Sequence of chain 3.A:
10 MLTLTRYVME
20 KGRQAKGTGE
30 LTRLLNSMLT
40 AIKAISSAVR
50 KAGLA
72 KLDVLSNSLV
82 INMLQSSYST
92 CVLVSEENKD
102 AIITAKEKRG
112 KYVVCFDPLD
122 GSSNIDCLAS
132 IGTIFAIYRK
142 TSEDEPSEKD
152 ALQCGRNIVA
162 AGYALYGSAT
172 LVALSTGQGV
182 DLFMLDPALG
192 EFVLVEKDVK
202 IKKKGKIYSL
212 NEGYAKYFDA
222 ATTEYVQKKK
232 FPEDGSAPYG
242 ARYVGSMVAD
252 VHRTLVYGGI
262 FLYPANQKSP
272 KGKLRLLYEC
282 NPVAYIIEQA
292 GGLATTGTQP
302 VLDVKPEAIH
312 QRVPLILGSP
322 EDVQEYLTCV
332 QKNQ

Binding-site contacts:
Ligand atom C5 contacts residue LYS274 of chain 3.A at 3.9 Å.
Ligand atom O2 contacts residue PO41 of chain 3.C at 3.0 Å (h-bond).
Ligand atom C4 contacts residue MET248 of chain 3.A at 3.5 Å (hydrophobic).
Ligand atom O3P contacts residue ASN212 of chain 3.A at 4.0 Å.
Ligand atom O3 contacts residue ASP121 of chain 3.A at 2.7 Å (salt-bridge).
Ligand atom C1 contacts residue ASP121 of chain 3.A at 3.4 Å.
Ligand atom C6 contacts residue LYS274 of chain 3.A at 3.9 Å.
Ligand atom P contacts residue TYR244 of chain 3.A at 3.8 Å.
Ligand atom P contacts residue ASN212 of chain 3.A at 3.7 Å.
Ligand atom P contacts residue ARG243 of chain 4.A at 3.9 Å.
Ligand atom C3 contacts residue MET248 of chain 3.A at 3.5 Å (hydrophobic).
Ligand atom O3P contacts residue TYR264 of chain 3.A at 2.7 Å (h-bond).
Ligand atom O2P contacts residue ARG243 of chain 4.A at 2.8 Å (salt-bridge).
Ligand atom O1 contacts residue LYS274 of chain 3.A at 3.5 Å.
Ligand atom O3P contacts residue TYR215 of chain 3.A at 3.5 Å.
Ligand atom C1 contacts residue PO41 of chain 3.C at 3.0 Å.
Ligand atom C6 contacts residue TYR244 of chain 3.A at 3.7 Å (hydrophobic).
Ligand atom C2 contacts residue PO41 of chain 3.C at 3.9 Å.
Ligand atom O1P contacts residue ASN212 of chain 3.A at 2.9 Å (h-bond).
Ligand atom O3P contacts residue LYS274 of chain 3.A at 3.9 Å.
Ligand atom O1 contacts residue LEU275 of chain 3.A at 3.8 Å.
Ligand atom O6 contacts residue LYS274 of chain 3.A at 3.1 Å (salt-bridge).
Ligand atom C4 contacts residue GLY246 of chain 3.A at 3.4 Å.
Ligand atom O1P contacts residue TYR264 of chain 3.A at 3.8 Å.
Ligand atom O3 contacts residue MET248 of chain 3.A at 2.7 Å (h-bond).
Ligand atom O1 contacts residue GLU280 of chain 3.A at 3.9 Å.
Ligand atom C6 contacts residue GLY246 of chain 3.A at 3.7 Å.
Ligand atom O5 contacts residue LYS274 of chain 3.A at 3.1 Å (salt-bridge).
Ligand atom O3 contacts residue SER247 of chain 3.A at 3.5 Å.
Ligand atom O2 contacts residue GLY122 of chain 3.A at 4.0 Å.
Ligand atom C1 contacts residue GLU280 of chain 3.A at 3.7 Å.
Ligand atom O1P contacts residue TYR244 of chain 3.A at 2.5 Å (h-bond).
Ligand atom O1P contacts residue ARG243 of chain 4.A at 3.7 Å.
Ligand atom P contacts residue TYR264 of chain 3.A at 3.8 Å.
Ligand atom O4 contacts residue MET248 of chain 3.A at 3.3 Å (h-bond).
Ligand atom O6 contacts residue TYR264 of chain 3.A at 3.6 Å.
Ligand atom O1 contacts residue PO41 of chain 3.C at 3.3 Å (h-bond).
Ligand atom C3 contacts residue ASP121 of chain 3.A at 3.6 Å.
Ligand atom O2P contacts residue ASN212 of chain 3.A at 3.7 Å.
Ligand atom C1 contacts residue MG1 of chain 3.D at 4.0 Å.

Sequence of chain 4.A:
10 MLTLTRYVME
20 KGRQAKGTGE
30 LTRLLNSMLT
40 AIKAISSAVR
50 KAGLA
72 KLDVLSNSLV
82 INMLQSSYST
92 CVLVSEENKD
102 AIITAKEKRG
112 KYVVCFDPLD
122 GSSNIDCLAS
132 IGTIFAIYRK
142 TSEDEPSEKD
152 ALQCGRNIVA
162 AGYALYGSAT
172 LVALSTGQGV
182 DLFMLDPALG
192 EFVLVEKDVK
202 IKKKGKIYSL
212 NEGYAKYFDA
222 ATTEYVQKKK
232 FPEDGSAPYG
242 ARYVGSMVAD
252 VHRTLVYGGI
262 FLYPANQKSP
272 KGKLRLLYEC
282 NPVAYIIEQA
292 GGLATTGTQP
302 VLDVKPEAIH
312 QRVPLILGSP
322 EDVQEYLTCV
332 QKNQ

This small molecule binds to this protein.
Small molecule (SMILES): O=P(O)(O)OC[C@H]1O[C@](O)(CO)[C@@H](O)[C@@H]1O